Sequence of chain 1.B:
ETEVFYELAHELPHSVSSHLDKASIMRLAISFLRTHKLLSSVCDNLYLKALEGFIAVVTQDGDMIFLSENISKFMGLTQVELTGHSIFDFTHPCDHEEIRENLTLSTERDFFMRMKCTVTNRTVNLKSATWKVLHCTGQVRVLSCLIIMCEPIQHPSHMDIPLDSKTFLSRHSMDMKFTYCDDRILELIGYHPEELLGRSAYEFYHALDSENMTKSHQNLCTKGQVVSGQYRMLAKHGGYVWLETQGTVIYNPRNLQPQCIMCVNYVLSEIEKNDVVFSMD

A small-molecule ligand and the protein it binds are described below.
Small molecule (SMILES): Brc1ccc([C@H]2CN3CCSC3=N2)cc1

Binding-site contacts:
Ligand atom C14 contacts residue THR320 of chain 1.B at 3.4 Å.
Ligand atom C10 contacts residue MET251 of chain 1.B at 4.0 Å (hydrophobic).
Ligand atom C01 contacts residue LEU318 of chain 1.B at 3.9 Å (hydrophobic).
Ligand atom C02 contacts residue MET308 of chain 1.B at 3.5 Å (hydrophobic).
Ligand atom C14 contacts residue CYS338 of chain 1.B at 3.1 Å (hydrophobic).
Ligand atom BR1 contacts residue SER291 of chain 1.B at 4.0 Å.
Ligand atom C09 contacts residue THR320 of chain 1.B at 4.1 Å.
Ligand atom S03 contacts residue TYR280 of chain 1.B at 3.9 Å.
Ligand atom C07 contacts residue CYS338 of chain 1.B at 4.0 Å (hydrophobic).
Ligand atom C01 contacts residue PHE243 of chain 1.B at 3.4 Å (hydrophobic).
Ligand atom N08 contacts residue TYR306 of chain 1.B at 3.6 Å.
Ligand atom C10 contacts residue TYR280 of chain 1.B at 2.9 Å (hydrophobic).
Ligand atom C02 contacts residue TYR306 of chain 1.B at 4.0 Å (hydrophobic).
Ligand atom C12 contacts residue THR320 of chain 1.B at 3.3 Å.
Ligand atom C07 contacts residue ASN340 of chain 1.B at 3.2 Å.
Ligand atom C13 contacts residue THR320 of chain 1.B at 3.0 Å.
Ligand atom C11 contacts residue TYR280 of chain 1.B at 3.7 Å (hydrophobic).
Ligand atom C01 contacts residue TYR306 of chain 1.B at 3.8 Å (hydrophobic).
Ligand atom C07 contacts residue HIS247 of chain 1.B at 3.5 Å.
Ligand atom S03 contacts residue TYR306 of chain 1.B at 3.5 Å (h-bond).
Ligand atom S03 contacts residue MET308 of chain 1.B at 3.2 Å.
Ligand atom N08 contacts residue ASN340 of chain 1.B at 3.5 Å (h-bond).
Ligand atom C09 contacts residue MET251 of chain 1.B at 3.9 Å (hydrophobic).
Ligand atom N05 contacts residue TYR280 of chain 1.B at 2.9 Å (h-bond).
Ligand atom N05 contacts residue ALA276 of chain 1.B at 3.5 Å.
Ligand atom C09 contacts residue TYR280 of chain 1.B at 3.8 Å (hydrophobic).
Ligand atom C06 contacts residue HIS247 of chain 1.B at 3.4 Å.
Ligand atom C01 contacts residue ASN340 of chain 1.B at 3.3 Å.
Ligand atom S03 contacts residue LEU318 of chain 1.B at 3.9 Å.
Ligand atom C13 contacts residue CYS338 of chain 1.B at 3.7 Å (hydrophobic).
Ligand atom BR1 contacts residue VAL301 of chain 1.B at 3.3 Å.
Ligand atom C04 contacts residue TYR280 of chain 1.B at 4.0 Å (hydrophobic).
Ligand atom C06 contacts residue TYR280 of chain 1.B at 3.9 Å (hydrophobic).
Ligand atom C02 contacts residue LEU318 of chain 1.B at 3.5 Å (hydrophobic).
Ligand atom C02 contacts residue PHE243 of chain 1.B at 3.5 Å (hydrophobic).
Ligand atom N05 contacts residue HIS247 of chain 1.B at 4.0 Å.
Ligand atom C14 contacts residue MET251 of chain 1.B at 4.1 Å (hydrophobic).
Ligand atom BR1 contacts residue THR320 of chain 1.B at 4.0 Å.
Ligand atom C11 contacts residue THR320 of chain 1.B at 4.0 Å.
Ligand atom C04 contacts residue TYR306 of chain 1.B at 3.5 Å (hydrophobic).